Binding-site contacts:
Ligand atom O6A contacts residue HIS94 of chain 1.H at 3.2 Å (h-bond).
Ligand atom SAG contacts residue ARG157 of chain 1.H at 3.6 Å (salt-bridge).
Ligand atom C4 contacts residue LYS156 of chain 1.H at 4.0 Å.
Ligand atom O6B contacts residue ARG157 of chain 1.H at 3.3 Å (salt-bridge).
Ligand atom C2 contacts residue ALA158 of chain 1.H at 3.7 Å (hydrophobic).
Ligand atom C6 contacts residue HIS155 of chain 1.H at 3.4 Å.
Ligand atom OAH contacts residue THR4 of chain 1.H at 3.7 Å.
Ligand atom O6B contacts residue LYS156 of chain 1.H at 3.3 Å.
Ligand atom O5B contacts residue LYS156 of chain 1.H at 3.3 Å.
Ligand atom OBI contacts residue LYS156 of chain 1.H at 4.0 Å.
Ligand atom O6B contacts residue HIS94 of chain 1.H at 4.0 Å.
Ligand atom OAF contacts residue THR4 of chain 1.H at 2.9 Å (h-bond).
Ligand atom O5 contacts residue HIS155 of chain 1.H at 3.6 Å.
Ligand atom O6B contacts residue LEU62 of chain 1.H at 4.0 Å.
Ligand atom O5 contacts residue ARG157 of chain 1.H at 3.8 Å.
Ligand atom O6A contacts residue LEU62 of chain 1.H at 3.4 Å.
Ligand atom C3 contacts residue ARG157 of chain 1.H at 3.7 Å.
Ligand atom SAG contacts residue THR4 of chain 1.H at 3.9 Å.
Ligand atom O3 contacts residue ARG157 of chain 1.H at 3.3 Å (salt-bridge).
Ligand atom O6B contacts residue HIS155 of chain 1.H at 3.3 Å (h-bond).
Ligand atom C5 contacts residue LEU62 of chain 1.H at 3.8 Å (hydrophobic).
Ligand atom O6A contacts residue SER93 of chain 1.H at 3.2 Å.
Ligand atom C5 contacts residue HIS155 of chain 1.H at 4.0 Å.
Ligand atom C6 contacts residue LEU62 of chain 1.H at 3.5 Å (hydrophobic).
Ligand atom OAH contacts residue ARG157 of chain 1.H at 3.1 Å (salt-bridge).
Ligand atom O4 contacts residue LYS156 of chain 1.H at 3.5 Å.
Ligand atom OAH contacts residue ASP3 of chain 1.H at 4.0 Å.
Ligand atom C3 contacts residue ALA158 of chain 1.H at 4.0 Å (hydrophobic).
Ligand atom O6A contacts residue HIS155 of chain 1.H at 3.8 Å.
Ligand atom O3 contacts residue ALA158 of chain 1.H at 3.0 Å (h-bond).
Ligand atom O5 contacts residue LYS156 of chain 1.H at 3.4 Å.
Ligand atom C3 contacts residue LYS156 of chain 1.H at 4.0 Å.
Ligand atom OAH contacts residue LEU2 of chain 1.H at 2.8 Å (h-bond).
Ligand atom OAF contacts residue ARG157 of chain 1.H at 2.8 Å (salt-bridge).
Ligand atom C6 contacts residue SER93 of chain 1.H at 4.0 Å.
Ligand atom C6 contacts residue HIS94 of chain 1.H at 3.9 Å.
Ligand atom O3 contacts residue LYS156 of chain 1.H at 3.0 Å.
Ligand atom O4 contacts residue SER93 of chain 1.H at 3.0 Å (h-bond).
Ligand atom OAF contacts residue ALA158 of chain 1.H at 3.3 Å.
Ligand atom O4 contacts residue HIS155 of chain 1.H at 3.5 Å (h-bond).

Sequence of chain 1.H:
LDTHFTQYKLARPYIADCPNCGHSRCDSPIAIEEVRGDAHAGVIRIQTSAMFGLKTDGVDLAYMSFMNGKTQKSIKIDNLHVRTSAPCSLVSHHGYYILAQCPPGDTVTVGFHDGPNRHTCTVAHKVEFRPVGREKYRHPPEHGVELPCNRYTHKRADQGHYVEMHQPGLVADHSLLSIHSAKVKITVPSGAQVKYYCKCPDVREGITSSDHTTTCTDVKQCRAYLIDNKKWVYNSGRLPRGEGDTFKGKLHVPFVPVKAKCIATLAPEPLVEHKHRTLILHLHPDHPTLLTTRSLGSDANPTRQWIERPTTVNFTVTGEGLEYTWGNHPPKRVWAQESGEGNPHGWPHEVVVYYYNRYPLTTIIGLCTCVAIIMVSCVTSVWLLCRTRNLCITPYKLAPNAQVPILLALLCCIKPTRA

A protein and the small-molecule ligand that binds it are described below.
Small molecule (SMILES): O=C(O)[C@@H]1O[C@H](O[C@H]2[C@@H](OS(=O)(=O)O)O[C@@H](O)[C@H](NS(=O)(=O)O)[C@H]2O)[C@@H](OS(=O)(=O)O)[C@H](O)[C@@H]1O